A small-molecule ligand and the protein it binds are described below.
Small molecule (SMILES): CC(=O)N[C@@H]1[C@@H](O)[C@H](O[C@@H]2O[C@H](CO)[C@H](O)[C@H](O[C@]3(C(=O)O)C[C@H](O)[C@@H](NC(C)=O)[C@H]([C@H](O)[C@H](O)CO)O3)[C@H]2O)[C@@H](CO)O[C@H]1O

Sequence of chain 27.A:
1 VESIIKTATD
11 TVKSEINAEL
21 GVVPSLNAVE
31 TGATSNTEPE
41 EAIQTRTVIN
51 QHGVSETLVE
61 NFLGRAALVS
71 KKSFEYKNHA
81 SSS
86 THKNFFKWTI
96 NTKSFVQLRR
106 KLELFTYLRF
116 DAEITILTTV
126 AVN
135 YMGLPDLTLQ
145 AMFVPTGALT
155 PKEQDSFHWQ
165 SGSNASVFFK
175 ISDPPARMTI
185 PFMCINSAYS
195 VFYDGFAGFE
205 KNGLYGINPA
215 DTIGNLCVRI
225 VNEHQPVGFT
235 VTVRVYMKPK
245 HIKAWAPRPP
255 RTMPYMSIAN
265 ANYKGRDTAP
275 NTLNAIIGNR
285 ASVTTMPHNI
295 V

Binding-site contacts:
Ligand atom O7 contacts residue PRO274 of chain 27.A at 3.6 Å.
Ligand atom C11 contacts residue ASP232 of chain 27.C at 3.6 Å.
Ligand atom C5 contacts residue ASN275 of chain 27.A at 3.5 Å.
Ligand atom O4 contacts residue PRO231 of chain 27.C at 3.9 Å.
Ligand atom N5 contacts residue ASN275 of chain 27.A at 3.4 Å (h-bond).
Ligand atom C4 contacts residue ASP232 of chain 27.C at 3.4 Å.
Ligand atom O6 contacts residue GLY282 of chain 27.A at 3.5 Å.
Ligand atom C6 contacts residue ALA273 of chain 27.A at 3.8 Å (hydrophobic).
Ligand atom C6 contacts residue GLY282 of chain 27.A at 3.6 Å.
Ligand atom O4 contacts residue ARG95 of chain 27.C at 3.5 Å.
Ligand atom O10 contacts residue ASN275 of chain 27.A at 3.0 Å (h-bond).
Ligand atom C5 contacts residue ASN283 of chain 27.A at 3.8 Å.
Ligand atom O6 contacts residue ALA273 of chain 27.A at 3.7 Å.
Ligand atom O4 contacts residue ASN275 of chain 27.A at 3.0 Å (h-bond).
Ligand atom C5 contacts residue PRO231 of chain 27.C at 3.7 Å (hydrophobic).
Ligand atom O10 contacts residue ARG270 of chain 27.A at 3.6 Å.
Ligand atom C1 contacts residue ARG104 of chain 27.C at 3.8 Å.
Ligand atom O2 contacts residue GLY282 of chain 27.A at 3.8 Å.
Ligand atom O6 contacts residue ASN283 of chain 27.A at 3.0 Å (h-bond).
Ligand atom C11 contacts residue GLY234 of chain 27.C at 3.8 Å.
Ligand atom C1 contacts residue ASN283 of chain 27.A at 3.4 Å.
Ligand atom O4 contacts residue ASP232 of chain 27.C at 2.8 Å (salt-bridge).
Ligand atom C5 contacts residue PRO274 of chain 27.A at 3.9 Å (hydrophobic).
Ligand atom C6 contacts residue ASN283 of chain 27.A at 3.8 Å.
Ligand atom N5 contacts residue PRO231 of chain 27.C at 3.0 Å (h-bond).
Ligand atom C5 contacts residue GLY282 of chain 27.A at 3.8 Å.
Ligand atom O6 contacts residue PRO274 of chain 27.A at 3.6 Å.
Ligand atom O2 contacts residue ASP91 of chain 27.C at 2.5 Å (salt-bridge).
Ligand atom C2 contacts residue ASP91 of chain 27.C at 3.2 Å.
Ligand atom C4 contacts residue PRO231 of chain 27.C at 3.6 Å (hydrophobic).
Ligand atom O3 contacts residue ASP91 of chain 27.C at 3.5 Å.
Ligand atom C10 contacts residue PRO231 of chain 27.C at 3.8 Å (hydrophobic).
Ligand atom O5 contacts residue ASN283 of chain 27.A at 3.7 Å.
Ligand atom C4 contacts residue ASN275 of chain 27.A at 3.7 Å.
Ligand atom C10 contacts residue ASN275 of chain 27.A at 3.3 Å.
Ligand atom C11 contacts residue ILE233 of chain 27.C at 3.6 Å (hydrophobic).
Ligand atom C11 contacts residue PRO231 of chain 27.C at 3.5 Å (hydrophobic).
Ligand atom O1B contacts residue ARG104 of chain 27.C at 3.0 Å (salt-bridge).
Ligand atom O2 contacts residue PRO274 of chain 27.A at 3.4 Å.
Ligand atom C3 contacts residue ARG104 of chain 27.C at 3.8 Å.

Sequence of chain 27.C:
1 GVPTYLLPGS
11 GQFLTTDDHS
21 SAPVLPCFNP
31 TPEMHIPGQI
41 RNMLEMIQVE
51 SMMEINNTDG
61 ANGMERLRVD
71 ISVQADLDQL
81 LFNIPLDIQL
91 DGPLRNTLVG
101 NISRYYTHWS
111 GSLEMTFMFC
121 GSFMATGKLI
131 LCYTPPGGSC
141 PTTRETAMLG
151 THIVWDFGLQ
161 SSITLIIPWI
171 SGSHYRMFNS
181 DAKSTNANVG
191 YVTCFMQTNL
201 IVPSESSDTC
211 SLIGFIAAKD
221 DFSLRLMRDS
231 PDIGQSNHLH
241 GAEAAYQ